Sequence of chain 1.F:
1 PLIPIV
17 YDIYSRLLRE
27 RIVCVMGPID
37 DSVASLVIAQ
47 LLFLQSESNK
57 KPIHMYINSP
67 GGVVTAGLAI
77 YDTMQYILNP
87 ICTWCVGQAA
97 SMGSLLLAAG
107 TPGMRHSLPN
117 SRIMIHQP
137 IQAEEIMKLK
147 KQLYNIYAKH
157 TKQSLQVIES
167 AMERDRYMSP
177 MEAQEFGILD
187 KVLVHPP

Binding-site contacts:
Ligand atom C29 contacts residue TYR62 of chain 1.F at 3.7 Å (hydrophobic).
Ligand atom C29 contacts residue ILE28 of chain 1.F at 3.6 Å (hydrophobic).
Ligand atom O32 contacts residue TRP90 of chain 1.F at 3.7 Å.
Ligand atom C23 contacts residue TYR82 of chain 1.E at 3.9 Å (hydrophobic).
Ligand atom C36 contacts residue SER52 of chain 1.E at 3.6 Å.
Ligand atom C24 contacts residue TYR82 of chain 1.E at 3.6 Å (hydrophobic).
Ligand atom C37 contacts residue ARG22 of chain 1.F at 3.8 Å.
Ligand atom C42 contacts residue LEU48 of chain 1.E at 3.6 Å (hydrophobic).
Ligand atom BR1 contacts residue LEU23 of chain 1.F at 3.8 Å.
Ligand atom C36 contacts residue LEU48 of chain 1.E at 3.5 Å (hydrophobic).
Ligand atom C38 contacts residue PHE49 of chain 1.E at 3.3 Å (hydrophobic).
Ligand atom C41 contacts residue LEU23 of chain 1.F at 3.7 Å (hydrophobic).
Ligand atom N3 contacts residue ILE28 of chain 1.F at 3.9 Å.
Ligand atom C41 contacts residue PHE49 of chain 1.E at 3.8 Å (hydrophobic).
Ligand atom BR1 contacts residue PHE49 of chain 1.E at 3.6 Å.
Ligand atom O1 contacts residue LEU48 of chain 1.E at 3.9 Å.
Ligand atom C11 contacts residue PRO192 of chain 1.F at 3.6 Å (hydrophobic).
Ligand atom C46 contacts residue TYR82 of chain 1.E at 3.7 Å (hydrophobic).
Ligand atom C28 contacts residue LEU48 of chain 1.E at 3.7 Å (hydrophobic).
Ligand atom C27 contacts residue LEU48 of chain 1.E at 3.6 Å (hydrophobic).
Ligand atom C28 contacts residue TYR62 of chain 1.F at 3.9 Å (hydrophobic).
Ligand atom C18 contacts residue ILE28 of chain 1.F at 3.9 Å (hydrophobic).
Ligand atom C46 contacts residue GLN51 of chain 1.E at 3.6 Å.
Ligand atom C21 contacts residue TRP90 of chain 1.F at 3.9 Å (hydrophobic).
Ligand atom C9 contacts residue GLN51 of chain 1.E at 4.0 Å.
Ligand atom C35 contacts residue SER52 of chain 1.E at 3.2 Å.
Ligand atom C38 contacts residue ARG22 of chain 1.F at 3.3 Å.
Ligand atom C46 contacts residue LEU48 of chain 1.E at 3.5 Å (hydrophobic).
Ligand atom BR1 contacts residue ILE19 of chain 1.F at 3.3 Å.
Ligand atom C20 contacts residue TRP90 of chain 1.F at 3.3 Å (hydrophobic).
Ligand atom C35 contacts residue LEU48 of chain 1.E at 3.7 Å (hydrophobic).
Ligand atom C4 contacts residue ILE28 of chain 1.F at 3.9 Å (hydrophobic).
Ligand atom C25 contacts residue THR79 of chain 1.E at 3.8 Å.
Ligand atom C26 contacts residue ILE44 of chain 1.E at 3.9 Å (hydrophobic).
Ligand atom C37 contacts residue SER52 of chain 1.E at 3.3 Å.
Ligand atom C26 contacts residue LEU48 of chain 1.E at 3.7 Å (hydrophobic).
Ligand atom C37 contacts residue PHE49 of chain 1.E at 3.7 Å (hydrophobic).
Ligand atom C39 contacts residue PHE49 of chain 1.E at 3.5 Å (hydrophobic).
Ligand atom O32 contacts residue TYR82 of chain 1.E at 3.1 Å (h-bond).
Ligand atom C10 contacts residue PRO192 of chain 1.F at 4.0 Å (hydrophobic).

A small-molecule ligand and the protein it binds are described below.
Small molecule (SMILES): CC[C@H](C)[C@H]1C(=O)N(Cc2cccc3ccccc23)C[C@@H]2N(C(=O)NCc3ccc(Br)cc3)CCC(=O)N12

Sequence of chain 1.E:
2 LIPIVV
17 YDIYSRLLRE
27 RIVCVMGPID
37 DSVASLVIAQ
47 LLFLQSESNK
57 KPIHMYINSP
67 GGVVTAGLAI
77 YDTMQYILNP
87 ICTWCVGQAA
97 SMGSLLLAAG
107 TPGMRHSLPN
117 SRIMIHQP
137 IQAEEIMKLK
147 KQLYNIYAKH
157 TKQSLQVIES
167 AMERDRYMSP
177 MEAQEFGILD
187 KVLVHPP